Binding-site contacts:
Ligand atom C8 contacts residue ASN268 of chain 1.B at 4.4 Å.
Ligand atom O6 contacts residue GLY276 of chain 1.B at 3.4 Å.
Ligand atom C4 contacts residue GLU203 of chain 1.B at 4.3 Å.
Ligand atom C5 contacts residue ASN207 of chain 1.B at 3.8 Å.
Ligand atom C8 contacts residue ASN207 of chain 1.B at 2.9 Å.
Ligand atom O7 contacts residue ASN207 of chain 1.B at 4.0 Å.
Ligand atom C2 contacts residue ASN207 of chain 1.B at 2.3 Å.
Ligand atom C6 contacts residue GLY276 of chain 1.B at 3.8 Å.
Ligand atom C1 contacts residue SER204 of chain 1.B at 4.3 Å.
Ligand atom C8 contacts residue HIS269 of chain 1.B at 4.0 Å.
Ligand atom C7 contacts residue TYR267 of chain 1.B at 4.5 Å (hydrophobic).
Ligand atom O6 contacts residue GLU203 of chain 1.B at 2.6 Å (salt-bridge).
Ligand atom C7 contacts residue ASN207 of chain 1.B at 3.0 Å.
Ligand atom O6 contacts residue SER273 of chain 1.B at 4.5 Å.
Ligand atom C5 contacts residue GLU203 of chain 1.B at 3.8 Å.
Ligand atom O7 contacts residue TYR267 of chain 1.B at 3.6 Å (h-bond).
Ligand atom C1 contacts residue GLU203 of chain 1.B at 3.8 Å.
Ligand atom C5 contacts residue SER204 of chain 1.B at 3.8 Å.
Ligand atom O5 contacts residue ASN207 of chain 1.B at 2.5 Å (h-bond).
Ligand atom C3 contacts residue ASN207 of chain 1.B at 3.7 Å.
Ligand atom C1 contacts residue ASN207 of chain 1.B at 1.5 Å.
Ligand atom N2 contacts residue ASN207 of chain 1.B at 2.7 Å (h-bond).
Ligand atom C6 contacts residue GLU203 of chain 1.B at 3.2 Å.
Ligand atom C6 contacts residue SER204 of chain 1.B at 4.1 Å.
Ligand atom C4 contacts residue ASN207 of chain 1.B at 4.2 Å.
Ligand atom O5 contacts residue GLU203 of chain 1.B at 3.1 Å.
Ligand atom O5 contacts residue SER204 of chain 1.B at 4.0 Å.

Sequence of chain 1.B:
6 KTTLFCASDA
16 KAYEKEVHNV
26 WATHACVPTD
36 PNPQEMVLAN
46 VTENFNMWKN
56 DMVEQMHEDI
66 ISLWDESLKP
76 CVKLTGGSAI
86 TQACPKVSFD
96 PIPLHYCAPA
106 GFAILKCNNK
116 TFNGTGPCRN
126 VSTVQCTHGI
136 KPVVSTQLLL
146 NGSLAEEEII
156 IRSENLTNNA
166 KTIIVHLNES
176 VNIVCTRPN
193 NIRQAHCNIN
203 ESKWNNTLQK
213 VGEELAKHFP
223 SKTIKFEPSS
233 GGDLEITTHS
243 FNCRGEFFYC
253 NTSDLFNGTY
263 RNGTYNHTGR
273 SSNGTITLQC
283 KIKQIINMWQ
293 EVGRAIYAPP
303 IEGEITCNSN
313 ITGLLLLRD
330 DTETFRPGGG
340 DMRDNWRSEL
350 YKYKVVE

A small-molecule ligand and the protein it binds are described below.
Small molecule (SMILES): CC(=O)N[C@@H]1[C@@H](O)[C@H](O)[C@@H](CO)O[C@H]1O